The protein below binds the small molecule below.
Small molecule (SMILES): CC(=O)N[C@H]1[C@H](O[C@H]2[C@H](O)[C@@H](NC(C)=O)CO[C@@H]2CO)O[C@H](CO)[C@@H](O)[C@@H]1O

Binding-site contacts:
Ligand atom C6 contacts residue SER822 of chain 1.A at 4.5 Å.
Ligand atom O5 contacts residue SER822 of chain 1.A at 3.6 Å (h-bond).
Ligand atom C4 contacts residue ASN820 of chain 1.A at 4.3 Å.
Ligand atom C7 contacts residue ASN820 of chain 1.A at 3.4 Å.
Ligand atom C1 contacts residue SER822 of chain 1.A at 3.6 Å.
Ligand atom C1 contacts residue ASN820 of chain 1.A at 1.5 Å.
Ligand atom O5 contacts residue ASN820 of chain 1.A at 2.4 Å (h-bond).
Ligand atom C8 contacts residue ASN820 of chain 1.A at 4.5 Å.
Ligand atom O6 contacts residue SER822 of chain 1.A at 3.9 Å.
Ligand atom C5 contacts residue SER822 of chain 1.A at 3.8 Å.
Ligand atom O6 contacts residue GLN823 of chain 1.A at 3.5 Å (h-bond).
Ligand atom C2 contacts residue ASN820 of chain 1.A at 2.5 Å.
Ligand atom O7 contacts residue ASN820 of chain 1.A at 3.4 Å (h-bond).
Ligand atom C5 contacts residue ASN820 of chain 1.A at 3.7 Å.
Ligand atom C3 contacts residue ASN820 of chain 1.A at 3.9 Å.
Ligand atom N2 contacts residue ASN820 of chain 1.A at 2.9 Å (h-bond).

Sequence of chain 1.A:
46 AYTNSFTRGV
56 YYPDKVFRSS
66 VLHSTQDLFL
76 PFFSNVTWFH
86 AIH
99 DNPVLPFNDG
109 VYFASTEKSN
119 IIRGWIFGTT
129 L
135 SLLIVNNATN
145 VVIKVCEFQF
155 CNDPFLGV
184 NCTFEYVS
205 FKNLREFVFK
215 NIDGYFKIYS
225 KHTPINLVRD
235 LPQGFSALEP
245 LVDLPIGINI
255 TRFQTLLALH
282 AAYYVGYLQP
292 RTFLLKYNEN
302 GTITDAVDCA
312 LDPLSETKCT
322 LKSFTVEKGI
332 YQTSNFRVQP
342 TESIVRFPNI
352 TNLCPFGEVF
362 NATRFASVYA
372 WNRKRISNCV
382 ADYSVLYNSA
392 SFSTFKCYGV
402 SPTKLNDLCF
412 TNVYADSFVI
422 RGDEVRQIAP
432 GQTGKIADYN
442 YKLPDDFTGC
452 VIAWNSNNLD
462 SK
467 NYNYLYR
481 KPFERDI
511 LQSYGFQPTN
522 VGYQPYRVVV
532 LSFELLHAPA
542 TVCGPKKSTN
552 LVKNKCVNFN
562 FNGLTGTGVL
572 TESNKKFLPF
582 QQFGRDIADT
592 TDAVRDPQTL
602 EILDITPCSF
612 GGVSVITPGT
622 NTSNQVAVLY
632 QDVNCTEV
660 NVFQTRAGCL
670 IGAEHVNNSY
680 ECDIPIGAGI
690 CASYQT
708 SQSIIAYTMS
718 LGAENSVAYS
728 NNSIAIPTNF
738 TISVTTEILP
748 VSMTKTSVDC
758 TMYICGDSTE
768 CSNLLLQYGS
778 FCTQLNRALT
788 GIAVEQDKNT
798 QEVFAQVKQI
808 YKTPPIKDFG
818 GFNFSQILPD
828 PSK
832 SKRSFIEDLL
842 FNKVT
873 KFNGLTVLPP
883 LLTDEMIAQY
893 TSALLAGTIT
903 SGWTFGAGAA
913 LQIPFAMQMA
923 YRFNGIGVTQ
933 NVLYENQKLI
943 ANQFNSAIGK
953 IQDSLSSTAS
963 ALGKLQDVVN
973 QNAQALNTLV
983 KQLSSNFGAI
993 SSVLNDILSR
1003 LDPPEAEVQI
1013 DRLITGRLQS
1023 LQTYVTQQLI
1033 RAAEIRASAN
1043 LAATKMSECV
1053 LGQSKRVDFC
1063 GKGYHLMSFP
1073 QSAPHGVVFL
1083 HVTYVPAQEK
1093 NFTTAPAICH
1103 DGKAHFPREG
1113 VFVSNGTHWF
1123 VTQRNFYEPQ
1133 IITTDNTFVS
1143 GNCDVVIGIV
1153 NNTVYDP